Binding-site contacts:
Ligand atom C26 contacts residue ASN186 of chain 1.A at 3.8 Å.
Ligand atom C27 contacts residue ALA219 of chain 1.A at 4.0 Å (hydrophobic).
Ligand atom S2 contacts residue PHE455 of chain 1.A at 3.9 Å.
Ligand atom C28 contacts residue ASN186 of chain 1.A at 3.4 Å.
Ligand atom N7 contacts residue LEU183 of chain 1.A at 3.6 Å.
Ligand atom C18 contacts residue LEU345 of chain 1.A at 3.7 Å (hydrophobic).
Ligand atom C29 contacts residue LEU85 of chain 1.A at 3.4 Å (hydrophobic).
Ligand atom C22 contacts residue GLY275 of chain 1.A at 4.0 Å.
Ligand atom C23 contacts residue VAL187 of chain 1.A at 3.9 Å (hydrophobic).
Ligand atom C21 contacts residue PHE455 of chain 1.A at 3.5 Å (hydrophobic).
Ligand atom C18 contacts residue ALA95 of chain 1.A at 4.2 Å (hydrophobic).
Ligand atom C24 contacts residue LEU183 of chain 1.A at 3.2 Å (hydrophobic).
Ligand atom O4 contacts residue LEU190 of chain 1.A at 4.2 Å.
Ligand atom N7 contacts residue GLY275 of chain 1.A at 4.1 Å.
Ligand atom C25 contacts residue ASN186 of chain 1.A at 3.7 Å.
Ligand atom C41 contacts residue ALA276 of chain 1.A at 3.6 Å (hydrophobic).
Ligand atom C30 contacts residue LEU85 of chain 1.A at 3.9 Å (hydrophobic).
Ligand atom C20 contacts residue ALA276 of chain 1.A at 4.2 Å (hydrophobic).
Ligand atom O3 contacts residue PHE96 of chain 1.A at 3.4 Å.
Ligand atom O3 contacts residue LEU85 of chain 1.A at 3.8 Å.
Ligand atom C24 contacts residue VAL187 of chain 1.A at 3.8 Å (hydrophobic).
Ligand atom C28 contacts residue VAL88 of chain 1.A at 3.9 Å (hydrophobic).
Ligand atom C17 contacts residue PHE96 of chain 1.A at 3.5 Å (hydrophobic).
Ligand atom C30 contacts residue ASN186 of chain 1.A at 3.4 Å.
Ligand atom C27 contacts residue ASN186 of chain 1.A at 3.7 Å.
Ligand atom C28 contacts residue ALA219 of chain 1.A at 3.9 Å (hydrophobic).
Ligand atom O3 contacts residue PHE455 of chain 1.A at 4.1 Å.
Ligand atom C23 contacts residue GLY275 of chain 1.A at 3.3 Å.
Ligand atom O4 contacts residue VAL187 of chain 1.A at 3.7 Å.
Ligand atom C29 contacts residue ASN186 of chain 1.A at 3.2 Å.
Ligand atom O4 contacts residue PHE455 of chain 1.A at 3.0 Å.
Ligand atom C19 contacts residue LEU345 of chain 1.A at 4.0 Å (hydrophobic).
Ligand atom C41 contacts residue HEM1 of chain 1.D at 3.9 Å.
Ligand atom C19 contacts residue ALA276 of chain 1.A at 3.8 Å (hydrophobic).
Ligand atom C18 contacts residue ALA276 of chain 1.A at 3.8 Å (hydrophobic).
Ligand atom C24 contacts residue GLY275 of chain 1.A at 3.6 Å.
Ligand atom C16 contacts residue PHE455 of chain 1.A at 3.9 Å (hydrophobic).
Ligand atom C41 contacts residue LEU345 of chain 1.A at 3.9 Å (hydrophobic).
Ligand atom N7 contacts residue ASN186 of chain 1.A at 3.7 Å.
Ligand atom N7 contacts residue VAL187 of chain 1.A at 4.3 Å.

This small molecule binds to this protein.
Small molecule (SMILES): Cc1ccc(S(=O)(=O)N(C)c2ccnn2-c2ccccc2)cc1

Sequence of chain 1.A:
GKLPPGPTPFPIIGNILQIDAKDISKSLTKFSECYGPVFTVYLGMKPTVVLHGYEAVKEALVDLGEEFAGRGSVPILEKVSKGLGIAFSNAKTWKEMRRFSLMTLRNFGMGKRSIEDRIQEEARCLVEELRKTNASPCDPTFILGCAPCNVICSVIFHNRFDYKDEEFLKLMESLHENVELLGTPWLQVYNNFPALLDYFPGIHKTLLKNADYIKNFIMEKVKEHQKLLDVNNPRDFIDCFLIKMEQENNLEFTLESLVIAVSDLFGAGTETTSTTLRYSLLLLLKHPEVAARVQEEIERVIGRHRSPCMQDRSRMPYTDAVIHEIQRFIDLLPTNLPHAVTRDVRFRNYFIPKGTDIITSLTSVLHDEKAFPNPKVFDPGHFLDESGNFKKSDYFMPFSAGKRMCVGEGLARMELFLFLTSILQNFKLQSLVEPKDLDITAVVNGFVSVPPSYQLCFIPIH